This small molecule binds to this protein.
Small molecule (SMILES): Cc1nc(-c2ccccc2Cl)n(NC(=O)c2ccc3c(c2C)OCCO3)c1C(C)C

Binding-site contacts:
Ligand atom C37 contacts residue GLN237 of chain 1.B at 3.7 Å.
Ligand atom C28 contacts residue PHE70 of chain 1.B at 3.8 Å (hydrophobic).
Ligand atom C40 contacts residue VAL150 of chain 1.B at 3.5 Å (hydrophobic).
Ligand atom O50 contacts residue LEU154 of chain 1.B at 3.6 Å.
Ligand atom CL8 contacts residue ASN238 of chain 1.B at 3.0 Å.
Ligand atom C2 contacts residue VAL118 of chain 1.B at 3.7 Å (hydrophobic).
Ligand atom C7 contacts residue THR77 of chain 1.B at 3.8 Å.
Ligand atom C39 contacts residue MET115 of chain 1.B at 3.7 Å (hydrophobic).
Ligand atom C37 contacts residue ASN238 of chain 1.B at 3.7 Å.
Ligand atom N9 contacts residue THR77 of chain 1.B at 2.8 Å (h-bond).
Ligand atom C38 contacts residue VAL150 of chain 1.B at 3.4 Å (hydrophobic).
Ligand atom C1 contacts residue TYR142 of chain 1.B at 3.1 Å (hydrophobic).
Ligand atom C24 contacts residue ASN238 of chain 1.B at 3.7 Å.
Ligand atom C10 contacts residue THR77 of chain 1.B at 3.7 Å.
Ligand atom C3 contacts residue VAL118 of chain 1.B at 3.6 Å (hydrophobic).
Ligand atom C41 contacts residue TYR142 of chain 1.B at 3.6 Å (hydrophobic).
Ligand atom O47 contacts residue VAL150 of chain 1.B at 3.6 Å.
Ligand atom C24 contacts residue TRP260 of chain 1.B at 3.5 Å (hydrophobic).
Ligand atom C48 contacts residue ASP153 of chain 1.B at 3.7 Å.
Ligand atom C10 contacts residue TRP260 of chain 1.B at 3.8 Å (hydrophobic).
Ligand atom C13 contacts residue LEU256 of chain 1.B at 3.6 Å (hydrophobic).
Ligand atom C2 contacts residue TYR142 of chain 1.B at 3.7 Å (hydrophobic).
Ligand atom O50 contacts residue VAL150 of chain 1.B at 3.7 Å.
Ligand atom C48 contacts residue GLN237 of chain 1.B at 3.4 Å.
Ligand atom N18 contacts residue ASN238 of chain 1.B at 2.9 Å (h-bond).
Ligand atom N12 contacts residue ASN238 of chain 1.B at 3.4 Å (h-bond).
Ligand atom C13 contacts residue THR77 of chain 1.B at 3.8 Å.
Ligand atom O47 contacts residue GLN237 of chain 1.B at 3.3 Å.
Ligand atom O34 contacts residue TYR142 of chain 1.B at 2.7 Å (h-bond).
Ligand atom C13 contacts residue THR74 of chain 1.B at 3.8 Å.
Ligand atom C28 contacts residue MET147 of chain 1.B at 3.8 Å (hydrophobic).
Ligand atom C4 contacts residue MET114 of chain 1.B at 3.5 Å (hydrophobic).
Ligand atom C28 contacts residue MET241 of chain 1.B at 3.7 Å (hydrophobic).
Ligand atom C19 contacts residue TYR142 of chain 1.B at 3.8 Å (hydrophobic).
Ligand atom C3 contacts residue MET114 of chain 1.B at 3.7 Å (hydrophobic).
Ligand atom C39 contacts residue VAL150 of chain 1.B at 3.4 Å (hydrophobic).
Ligand atom C1 contacts residue TYR137 of chain 1.B at 3.7 Å (hydrophobic).
Ligand atom C24 contacts residue CYS242 of chain 1.B at 3.7 Å (hydrophobic).
Ligand atom C37 contacts residue VAL150 of chain 1.B at 3.4 Å (hydrophobic).
Ligand atom C40 contacts residue MET115 of chain 1.B at 3.8 Å (hydrophobic).

Sequence of chain 1.B:
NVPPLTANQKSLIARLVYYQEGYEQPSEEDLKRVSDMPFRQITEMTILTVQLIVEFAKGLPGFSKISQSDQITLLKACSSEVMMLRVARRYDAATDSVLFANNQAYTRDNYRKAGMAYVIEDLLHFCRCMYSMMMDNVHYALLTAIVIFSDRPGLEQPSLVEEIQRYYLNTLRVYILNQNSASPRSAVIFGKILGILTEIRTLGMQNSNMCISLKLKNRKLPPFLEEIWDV